This small molecule binds to this protein.
Small molecule (SMILES): CC(=O)N[C@@H]1[C@@H](O)[C@H](O)[C@@H](CO)O[C@H]1O

Sequence of chain 1.A:
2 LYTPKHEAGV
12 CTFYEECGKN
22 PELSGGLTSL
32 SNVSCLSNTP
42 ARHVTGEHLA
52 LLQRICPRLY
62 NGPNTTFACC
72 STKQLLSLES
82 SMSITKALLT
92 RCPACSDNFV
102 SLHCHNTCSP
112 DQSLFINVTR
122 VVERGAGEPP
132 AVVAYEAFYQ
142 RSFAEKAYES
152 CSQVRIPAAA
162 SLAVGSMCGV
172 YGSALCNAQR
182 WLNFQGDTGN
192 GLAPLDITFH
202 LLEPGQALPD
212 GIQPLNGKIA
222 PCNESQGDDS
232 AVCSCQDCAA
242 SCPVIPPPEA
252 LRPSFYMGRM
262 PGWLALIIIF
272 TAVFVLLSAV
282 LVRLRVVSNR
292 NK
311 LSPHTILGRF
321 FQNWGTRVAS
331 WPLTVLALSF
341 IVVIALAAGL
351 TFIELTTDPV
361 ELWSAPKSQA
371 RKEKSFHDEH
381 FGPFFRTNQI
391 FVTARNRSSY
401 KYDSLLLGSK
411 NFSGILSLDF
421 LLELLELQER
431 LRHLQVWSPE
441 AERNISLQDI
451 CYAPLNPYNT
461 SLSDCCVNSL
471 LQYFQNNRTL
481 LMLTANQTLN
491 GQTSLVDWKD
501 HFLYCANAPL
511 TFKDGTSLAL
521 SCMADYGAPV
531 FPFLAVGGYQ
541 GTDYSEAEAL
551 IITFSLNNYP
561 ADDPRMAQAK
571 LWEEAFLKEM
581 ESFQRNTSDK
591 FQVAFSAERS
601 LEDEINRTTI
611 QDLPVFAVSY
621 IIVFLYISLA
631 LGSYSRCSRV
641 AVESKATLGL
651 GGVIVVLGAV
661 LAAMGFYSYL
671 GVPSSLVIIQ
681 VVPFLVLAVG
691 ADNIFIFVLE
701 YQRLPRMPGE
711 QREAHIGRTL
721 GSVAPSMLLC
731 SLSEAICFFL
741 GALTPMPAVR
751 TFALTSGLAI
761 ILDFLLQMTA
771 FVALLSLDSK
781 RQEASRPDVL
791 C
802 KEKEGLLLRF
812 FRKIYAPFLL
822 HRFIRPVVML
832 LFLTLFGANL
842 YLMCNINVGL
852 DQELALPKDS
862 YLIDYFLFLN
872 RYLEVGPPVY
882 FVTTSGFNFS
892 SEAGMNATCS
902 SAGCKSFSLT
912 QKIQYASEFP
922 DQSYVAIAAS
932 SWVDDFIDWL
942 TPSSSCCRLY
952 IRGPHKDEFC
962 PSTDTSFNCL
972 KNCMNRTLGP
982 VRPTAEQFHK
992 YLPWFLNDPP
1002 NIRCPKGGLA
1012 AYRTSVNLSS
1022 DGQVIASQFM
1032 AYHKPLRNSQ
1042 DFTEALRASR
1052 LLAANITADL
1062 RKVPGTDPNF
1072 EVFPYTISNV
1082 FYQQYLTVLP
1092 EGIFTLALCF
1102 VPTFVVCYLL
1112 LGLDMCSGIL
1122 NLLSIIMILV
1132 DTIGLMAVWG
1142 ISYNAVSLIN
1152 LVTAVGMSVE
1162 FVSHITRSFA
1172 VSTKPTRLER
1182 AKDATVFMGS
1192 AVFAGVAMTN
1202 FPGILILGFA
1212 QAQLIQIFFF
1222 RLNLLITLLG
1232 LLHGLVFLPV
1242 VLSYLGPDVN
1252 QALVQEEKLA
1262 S

Binding-site contacts:
Ligand atom N2 contacts residue ASN33 of chain 1.A at 3.0 Å (h-bond).
Ligand atom C3 contacts residue ASN33 of chain 1.A at 3.8 Å.
Ligand atom C8 contacts residue ASN33 of chain 1.A at 3.5 Å.
Ligand atom C1 contacts residue ASN33 of chain 1.A at 1.4 Å.
Ligand atom C7 contacts residue ASN33 of chain 1.A at 3.7 Å.
Ligand atom C8 contacts residue LEU31 of chain 1.A at 3.8 Å (hydrophobic).
Ligand atom C7 contacts residue LEU31 of chain 1.A at 3.6 Å (hydrophobic).
Ligand atom C2 contacts residue ASN33 of chain 1.A at 2.5 Å.
Ligand atom C5 contacts residue ASN33 of chain 1.A at 3.7 Å.
Ligand atom C4 contacts residue ASN33 of chain 1.A at 4.2 Å.
Ligand atom O5 contacts residue ASN33 of chain 1.A at 2.4 Å (h-bond).
Ligand atom O7 contacts residue LEU31 of chain 1.A at 2.9 Å (h-bond).